Sequence of chain 1.B:
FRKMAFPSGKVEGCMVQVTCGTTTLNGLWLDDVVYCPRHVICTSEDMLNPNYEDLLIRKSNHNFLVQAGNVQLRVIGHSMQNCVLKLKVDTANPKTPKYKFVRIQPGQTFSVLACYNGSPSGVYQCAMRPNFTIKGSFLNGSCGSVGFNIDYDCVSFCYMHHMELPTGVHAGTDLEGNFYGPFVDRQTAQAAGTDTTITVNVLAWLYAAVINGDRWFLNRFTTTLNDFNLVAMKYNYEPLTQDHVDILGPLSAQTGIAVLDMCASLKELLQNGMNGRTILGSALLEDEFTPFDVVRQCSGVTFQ

The protein below binds the small molecule below.
Small molecule (SMILES): CCCC[C@H](NC(=O)/C=C/c1ccccc1)C(=O)N[C@H](C=O)C[C@@H]1CCNC1=O

Binding-site contacts:
Ligand atom C06 contacts residue LEU141 of chain 1.B at 3.7 Å (hydrophobic).
Ligand atom C16 contacts residue HIS41 of chain 1.B at 3.6 Å.
Ligand atom C04 contacts residue CYS145 of chain 1.B at 3.2 Å (hydrophobic).
Ligand atom O01 contacts residue CYS145 of chain 1.B at 2.6 Å (h-bond).
Ligand atom C15 contacts residue GLN189 of chain 1.B at 3.4 Å.
Ligand atom O01 contacts residue GLY143 of chain 1.B at 3.6 Å.
Ligand atom C04 contacts residue SER144 of chain 1.B at 3.8 Å.
Ligand atom C21 contacts residue MET165 of chain 1.B at 3.8 Å (hydrophobic).
Ligand atom C14 contacts residue GLN189 of chain 1.B at 3.7 Å.
Ligand atom C15 contacts residue MET165 of chain 1.B at 3.6 Å (hydrophobic).
Ligand atom C17 contacts residue MET49 of chain 1.B at 3.6 Å (hydrophobic).
Ligand atom C09 contacts residue HIS163 of chain 1.B at 3.7 Å.
Ligand atom C20 contacts residue GLN189 of chain 1.B at 3.8 Å.
Ligand atom O10 contacts residue GLU166 of chain 1.B at 3.5 Å.
Ligand atom C12 contacts residue HIS164 of chain 1.B at 3.7 Å.
Ligand atom C27 contacts residue THR190 of chain 1.B at 3.4 Å.
Ligand atom O01 contacts residue SER144 of chain 1.B at 3.5 Å (h-bond).
Ligand atom C03 contacts residue CYS145 of chain 1.B at 2.7 Å (hydrophobic).
Ligand atom C21 contacts residue GLU166 of chain 1.B at 3.0 Å.
Ligand atom O28 contacts residue GLU166 of chain 1.B at 2.9 Å (salt-bridge).
Ligand atom C22 contacts residue GLU166 of chain 1.B at 3.8 Å.
Ligand atom N11 contacts residue CYS145 of chain 1.B at 2.9 Å (h-bond).
Ligand atom O10 contacts residue PHE140 of chain 1.B at 3.6 Å.
Ligand atom N11 contacts residue HIS164 of chain 1.B at 2.9 Å (h-bond).
Ligand atom N08 contacts residue PHE140 of chain 1.B at 3.5 Å (h-bond).
Ligand atom C02 contacts residue CYS145 of chain 1.B at 1.8 Å (hydrophobic).
Ligand atom C06 contacts residue ASN142 of chain 1.B at 3.3 Å.
Ligand atom C19 contacts residue MET165 of chain 1.B at 3.6 Å (hydrophobic).
Ligand atom N08 contacts residue GLU166 of chain 1.B at 3.0 Å (salt-bridge).
Ligand atom O10 contacts residue HIS172 of chain 1.B at 3.4 Å.
Ligand atom N18 contacts residue GLN189 of chain 1.B at 2.9 Å (h-bond).
Ligand atom C19 contacts residue GLN189 of chain 1.B at 3.8 Å.
Ligand atom O28 contacts residue MET165 of chain 1.B at 3.5 Å.
Ligand atom C07 contacts residue ASN142 of chain 1.B at 3.5 Å.
Ligand atom C13 contacts residue HIS164 of chain 1.B at 3.6 Å.
Ligand atom C23 contacts residue GLU166 of chain 1.B at 3.8 Å.
Ligand atom C22 contacts residue THR190 of chain 1.B at 3.6 Å.
Ligand atom C09 contacts residue GLU166 of chain 1.B at 3.6 Å.
Ligand atom C13 contacts residue MET165 of chain 1.B at 3.6 Å (hydrophobic).
Ligand atom O10 contacts residue HIS163 of chain 1.B at 2.7 Å (h-bond).